The small molecule below binds the protein below.
Small molecule (SMILES): O=P(O)(O)OC[C@H]1O[C@](O)(COP(=O)(O)O)[C@@H](O)[C@@H]1O

Binding-site contacts:
Ligand atom C6 contacts residue THR438 of chain 1.G at 3.4 Å.
Ligand atom O1 contacts residue GLY434 of chain 1.G at 3.7 Å.
Ligand atom O1P contacts residue GLY434 of chain 1.G at 2.8 Å (h-bond).
Ligand atom O4 contacts residue TYR437 of chain 1.G at 2.9 Å (h-bond).
Ligand atom C6 contacts residue SER353 of chain 1.G at 3.8 Å.
Ligand atom O3P contacts residue TRP398 of chain 1.G at 2.6 Å (h-bond).
Ligand atom O6 contacts residue THR348 of chain 1.G at 3.5 Å.
Ligand atom P2 contacts residue THR348 of chain 1.G at 3.5 Å.
Ligand atom O6P contacts residue SER435 of chain 1.G at 3.1 Å (h-bond).
Ligand atom C5 contacts residue GLY434 of chain 1.G at 3.4 Å.
Ligand atom O6 contacts residue THR349 of chain 1.G at 3.2 Å (h-bond).
Ligand atom O3 contacts residue GLY430 of chain 1.G at 3.0 Å.
Ligand atom C3 contacts residue ARG432 of chain 1.G at 3.3 Å.
Ligand atom P2 contacts residue SER435 of chain 1.G at 3.5 Å.
Ligand atom O2P contacts residue THR349 of chain 1.G at 3.7 Å.
Ligand atom O4P contacts residue THR350 of chain 1.G at 2.7 Å (h-bond).
Ligand atom O4 contacts residue GLY434 of chain 1.G at 2.5 Å (h-bond).
Ligand atom C3 contacts residue GLY434 of chain 1.G at 3.5 Å.
Ligand atom O4P contacts residue THR349 of chain 1.G at 3.3 Å (h-bond).
Ligand atom C6 contacts residue LEU347 of chain 1.G at 3.7 Å (hydrophobic).
Ligand atom P2 contacts residue THR349 of chain 1.G at 3.8 Å.
Ligand atom O5P contacts residue THR348 of chain 1.G at 2.5 Å (h-bond).
Ligand atom P1 contacts residue ARG405 of chain 1.G at 3.7 Å.
Ligand atom O3P contacts residue ARG405 of chain 1.G at 2.8 Å (salt-bridge).
Ligand atom O2P contacts residue ARG405 of chain 1.G at 2.7 Å (salt-bridge).
Ligand atom O4P contacts residue THR348 of chain 1.G at 3.6 Å.
Ligand atom O5 contacts residue LEU347 of chain 1.G at 3.8 Å.
Ligand atom O2 contacts residue THR429 of chain 1.G at 3.8 Å.
Ligand atom P2 contacts residue SER353 of chain 1.G at 3.6 Å.
Ligand atom O2 contacts residue LEU347 of chain 1.G at 3.6 Å.
Ligand atom O4P contacts residue SER435 of chain 1.G at 2.9 Å (h-bond).
Ligand atom O4 contacts residue GLY436 of chain 1.G at 3.7 Å.
Ligand atom O5P contacts residue SER353 of chain 1.G at 2.7 Å (h-bond).
Ligand atom O1P contacts residue PRO433 of chain 1.G at 3.6 Å.
Ligand atom C4 contacts residue GLY434 of chain 1.G at 3.3 Å.
Ligand atom O2 contacts residue GLY430 of chain 1.G at 3.2 Å (h-bond).
Ligand atom O4 contacts residue THR438 of chain 1.G at 3.4 Å (h-bond).
Ligand atom O6P contacts residue GLY436 of chain 1.G at 2.9 Å (h-bond).
Ligand atom O3 contacts residue ARG432 of chain 1.G at 2.7 Å (salt-bridge).
Ligand atom O6P contacts residue SER353 of chain 1.G at 3.7 Å.

Sequence of chain 1.G:
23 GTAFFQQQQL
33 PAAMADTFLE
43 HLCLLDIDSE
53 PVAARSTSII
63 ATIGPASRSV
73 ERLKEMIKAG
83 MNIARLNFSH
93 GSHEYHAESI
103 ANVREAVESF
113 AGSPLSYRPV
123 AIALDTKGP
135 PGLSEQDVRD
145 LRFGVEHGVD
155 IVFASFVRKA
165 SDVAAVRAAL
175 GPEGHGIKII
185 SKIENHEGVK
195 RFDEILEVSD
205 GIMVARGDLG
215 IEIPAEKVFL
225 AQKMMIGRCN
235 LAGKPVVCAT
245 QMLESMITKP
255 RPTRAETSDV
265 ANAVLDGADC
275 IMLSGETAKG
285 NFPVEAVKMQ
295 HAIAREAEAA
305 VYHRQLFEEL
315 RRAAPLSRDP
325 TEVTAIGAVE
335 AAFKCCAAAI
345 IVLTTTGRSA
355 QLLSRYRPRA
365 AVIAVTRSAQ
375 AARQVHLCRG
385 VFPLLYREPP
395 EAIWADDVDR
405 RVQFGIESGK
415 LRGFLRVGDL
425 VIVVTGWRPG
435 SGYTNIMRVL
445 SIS